Sequence of chain 3.A:
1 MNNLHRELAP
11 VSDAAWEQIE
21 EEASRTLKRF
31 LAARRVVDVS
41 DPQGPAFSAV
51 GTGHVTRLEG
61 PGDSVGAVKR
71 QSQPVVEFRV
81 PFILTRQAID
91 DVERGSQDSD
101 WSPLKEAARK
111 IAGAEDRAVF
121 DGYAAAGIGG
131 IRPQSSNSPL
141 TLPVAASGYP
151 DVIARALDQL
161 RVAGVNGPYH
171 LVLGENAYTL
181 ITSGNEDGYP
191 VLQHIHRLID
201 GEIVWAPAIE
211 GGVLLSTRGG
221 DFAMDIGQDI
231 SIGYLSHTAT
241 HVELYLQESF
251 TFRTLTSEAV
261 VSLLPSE

This protein binds this small molecule.
Small molecule (SMILES): CC[C@H](C)[C@H](NC(=O)[C@H](CC(N)=O)NC(=O)[C@H](CC(C)C)NC(=O)[C@H](CO)NC(=O)CNC(=O)[C@@H](N)CO)C(=O)NCC(=O)N[C@@H](CO)C(=O)N[C@@H](CC(C)C)C(=O)N[C@H](C=O)CCCCN

Binding-site contacts:
Ligand atom NZ contacts residue THR217 of chain 3.A at 3.8 Å.
Ligand atom OG contacts residue ASP229 of chain 3.A at 3.6 Å.
Ligand atom O contacts residue ARG6 of chain 3.A at 3.4 Å (salt-bridge).
Ligand atom CA contacts residue ASP229 of chain 3.A at 3.8 Å.
Ligand atom CB contacts residue ILE230 of chain 3.A at 3.6 Å (hydrophobic).
Ligand atom N contacts residue ASP229 of chain 3.A at 3.2 Å (salt-bridge).
Ligand atom CD2 contacts residue GLU20 of chain 3.A at 3.6 Å.
Ligand atom N contacts residue ASP229 of chain 3.A at 2.8 Å (salt-bridge).
Ligand atom CA contacts residue SER231 of chain 3.A at 3.6 Å.
Ligand atom N contacts residue ARG34 of chain 3.A at 3.9 Å.
Ligand atom N contacts residue ARG34 of chain 3.A at 3.7 Å.
Ligand atom CD2 contacts residue SER24 of chain 3.A at 3.5 Å.
Ligand atom C contacts residue ARG34 of chain 3.A at 3.7 Å.
Ligand atom OG contacts residue ARG34 of chain 3.A at 3.7 Å.
Ligand atom CD1 contacts residue LEU27 of chain 3.A at 3.6 Å (hydrophobic).
Ligand atom CA contacts residue ARG6 of chain 3.A at 3.7 Å.
Ligand atom CD1 contacts residue LYS28 of chain 3.A at 3.4 Å.
Ligand atom N contacts residue ARG34 of chain 3.A at 3.4 Å (salt-bridge).
Ligand atom O contacts residue SER231 of chain 3.A at 3.2 Å.
Ligand atom CD1 contacts residue LEU27 of chain 3.A at 3.8 Å (hydrophobic).
Ligand atom O contacts residue ARG34 of chain 3.A at 2.8 Å (salt-bridge).
Ligand atom C contacts residue ASP229 of chain 3.A at 3.8 Å.
Ligand atom N contacts residue ILE230 of chain 3.A at 3.1 Å (h-bond).
Ligand atom CE contacts residue VAL36 of chain 3.A at 3.7 Å (hydrophobic).
Ligand atom CA contacts residue ASP229 of chain 3.A at 3.6 Å.
Ligand atom CB contacts residue ARG35 of chain 3.A at 3.4 Å.
Ligand atom CA contacts residue ARG35 of chain 3.A at 3.8 Å.
Ligand atom CB contacts residue VAL39 of chain 3.A at 3.7 Å (hydrophobic).
Ligand atom O contacts residue LEU4 of chain 3.A at 3.7 Å.
Ligand atom CG contacts residue ARG35 of chain 3.A at 3.1 Å.
Ligand atom O contacts residue ASN2 of chain 3.A at 3.8 Å.
Ligand atom CE contacts residue ARG35 of chain 3.A at 3.8 Å.
Ligand atom CD1 contacts residue LEU31 of chain 3.A at 3.6 Å (hydrophobic).
Ligand atom CG2 contacts residue LEU31 of chain 3.A at 3.8 Å (hydrophobic).
Ligand atom CD1 contacts residue ILE230 of chain 3.A at 3.5 Å (hydrophobic).
Ligand atom C contacts residue SER231 of chain 3.A at 3.8 Å.
Ligand atom CB contacts residue SER24 of chain 3.A at 3.8 Å.
Ligand atom CE contacts residue VAL37 of chain 3.A at 3.7 Å (hydrophobic).
Ligand atom CG contacts residue ILE230 of chain 3.A at 3.6 Å (hydrophobic).
Ligand atom O contacts residue ILE232 of chain 3.A at 3.6 Å (h-bond).